Binding-site contacts:
Ligand atom O1B contacts residue LYS423 of chain 1.B at 2.9 Å (salt-bridge).
Ligand atom O2B contacts residue LYS400 of chain 1.B at 3.2 Å.
Ligand atom O2 contacts residue MG1 of chain 1.C at 2.1 Å.
Ligand atom O1B contacts residue LYS415 of chain 1.B at 3.3 Å (salt-bridge).
Ligand atom O1A contacts residue MG1 of chain 1.G at 2.1 Å.
Ligand atom O2 contacts residue BEF1 of chain 1.F at 2.8 Å.
Ligand atom O3B contacts residue ARG40 of chain 1.B at 2.9 Å (salt-bridge).
Ligand atom PA contacts residue MG1 of chain 1.G at 3.3 Å.
Ligand atom O1B contacts residue MG1 of chain 1.C at 2.0 Å.
Ligand atom O2A contacts residue ARG392 of chain 1.B at 3.1 Å (salt-bridge).
Ligand atom O3B contacts residue MG1 of chain 1.G at 2.0 Å.
Ligand atom PA contacts residue MG1 of chain 1.C at 3.5 Å.
Ligand atom O3 contacts residue ASP313 of chain 1.A at 2.5 Å (salt-bridge).
Ligand atom O3A contacts residue MG1 of chain 1.G at 3.5 Å.
Ligand atom C3 contacts residue MG1 of chain 1.C at 3.1 Å.
Ligand atom O1P contacts residue ARG392 of chain 1.B at 3.4 Å (salt-bridge).
Ligand atom O3P contacts residue GLY383 of chain 1.A at 2.9 Å (h-bond).
Ligand atom O3 contacts residue MG1 of chain 1.C at 2.4 Å.
Ligand atom C5 contacts residue GLY353 of chain 1.A at 3.2 Å.
Ligand atom C3 contacts residue GLY353 of chain 1.A at 3.2 Å.
Ligand atom O1P contacts residue GLY384 of chain 1.A at 2.8 Å (h-bond).
Ligand atom PB contacts residue MG1 of chain 1.G at 3.2 Å.
Ligand atom O1B contacts residue ASP313 of chain 1.A at 3.0 Å (salt-bridge).
Ligand atom C2 contacts residue MG1 of chain 1.C at 2.8 Å.
Ligand atom O3A contacts residue LYS400 of chain 1.B at 3.0 Å (salt-bridge).
Ligand atom O1 contacts residue BEF1 of chain 1.F at 3.1 Å.
Ligand atom O1B contacts residue BEF1 of chain 1.F at 2.8 Å.
Ligand atom O3A contacts residue MG1 of chain 1.C at 3.3 Å.
Ligand atom O2 contacts residue ASP313 of chain 1.A at 3.2 Å (salt-bridge).
Ligand atom PB contacts residue MG1 of chain 1.C at 3.3 Å.
Ligand atom O1A contacts residue ARG392 of chain 1.B at 3.0 Å (salt-bridge).
Ligand atom O1 contacts residue MG1 of chain 1.C at 2.3 Å.
Ligand atom O2 contacts residue ARG311 of chain 1.A at 2.9 Å (salt-bridge).
Ligand atom O4 contacts residue ARG392 of chain 1.B at 3.4 Å (salt-bridge).
Ligand atom O2B contacts residue ARG40 of chain 1.B at 2.8 Å (salt-bridge).
Ligand atom C3 contacts residue ASP313 of chain 1.A at 3.3 Å.
Ligand atom O2A contacts residue ARG196 of chain 1.A at 2.9 Å (salt-bridge).
Ligand atom C1 contacts residue MG1 of chain 1.C at 3.1 Å.
Ligand atom O3B contacts residue LYS423 of chain 1.B at 3.4 Å (salt-bridge).
Ligand atom O2B contacts residue LYS415 of chain 1.B at 2.7 Å (salt-bridge).

Sequence of chain 1.B:
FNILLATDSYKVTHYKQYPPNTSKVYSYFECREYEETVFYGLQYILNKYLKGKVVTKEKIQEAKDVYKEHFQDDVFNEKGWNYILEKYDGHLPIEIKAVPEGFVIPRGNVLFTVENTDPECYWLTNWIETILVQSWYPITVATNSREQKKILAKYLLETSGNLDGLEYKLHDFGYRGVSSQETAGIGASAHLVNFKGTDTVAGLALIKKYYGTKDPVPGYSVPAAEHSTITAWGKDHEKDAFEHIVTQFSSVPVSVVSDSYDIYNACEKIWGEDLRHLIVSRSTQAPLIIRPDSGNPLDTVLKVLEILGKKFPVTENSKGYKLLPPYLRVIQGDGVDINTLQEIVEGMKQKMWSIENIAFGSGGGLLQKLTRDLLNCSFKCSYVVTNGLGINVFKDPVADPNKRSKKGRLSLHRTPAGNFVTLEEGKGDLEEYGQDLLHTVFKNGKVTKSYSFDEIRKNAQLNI

The small molecule below binds the protein below.
Small molecule (SMILES): O=P(O)(O)OC[C@H]1O[C@H](O[P](=O)(O)OP(=O)(O)O)[C@H](O)[C@@H]1O

Sequence of chain 1.A:
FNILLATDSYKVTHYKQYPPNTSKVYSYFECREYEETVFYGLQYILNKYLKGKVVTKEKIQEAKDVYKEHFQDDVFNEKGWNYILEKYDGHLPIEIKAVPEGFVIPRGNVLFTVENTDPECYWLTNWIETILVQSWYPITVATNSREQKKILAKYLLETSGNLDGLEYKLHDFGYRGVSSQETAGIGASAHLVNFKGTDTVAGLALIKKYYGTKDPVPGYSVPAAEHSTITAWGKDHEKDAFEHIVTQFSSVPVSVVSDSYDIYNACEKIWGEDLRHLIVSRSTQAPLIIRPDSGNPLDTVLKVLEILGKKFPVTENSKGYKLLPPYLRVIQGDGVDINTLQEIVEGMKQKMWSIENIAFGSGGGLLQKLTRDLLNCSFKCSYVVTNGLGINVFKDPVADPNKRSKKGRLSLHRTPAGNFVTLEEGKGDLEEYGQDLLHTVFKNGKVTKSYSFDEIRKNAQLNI